The small molecule below binds the protein below.
Small molecule (SMILES): CC(=O)N[C@@H]1[C@@H](O)[C@H](O)[C@@H](CO)O[C@H]1O

Sequence of chain 1.B:
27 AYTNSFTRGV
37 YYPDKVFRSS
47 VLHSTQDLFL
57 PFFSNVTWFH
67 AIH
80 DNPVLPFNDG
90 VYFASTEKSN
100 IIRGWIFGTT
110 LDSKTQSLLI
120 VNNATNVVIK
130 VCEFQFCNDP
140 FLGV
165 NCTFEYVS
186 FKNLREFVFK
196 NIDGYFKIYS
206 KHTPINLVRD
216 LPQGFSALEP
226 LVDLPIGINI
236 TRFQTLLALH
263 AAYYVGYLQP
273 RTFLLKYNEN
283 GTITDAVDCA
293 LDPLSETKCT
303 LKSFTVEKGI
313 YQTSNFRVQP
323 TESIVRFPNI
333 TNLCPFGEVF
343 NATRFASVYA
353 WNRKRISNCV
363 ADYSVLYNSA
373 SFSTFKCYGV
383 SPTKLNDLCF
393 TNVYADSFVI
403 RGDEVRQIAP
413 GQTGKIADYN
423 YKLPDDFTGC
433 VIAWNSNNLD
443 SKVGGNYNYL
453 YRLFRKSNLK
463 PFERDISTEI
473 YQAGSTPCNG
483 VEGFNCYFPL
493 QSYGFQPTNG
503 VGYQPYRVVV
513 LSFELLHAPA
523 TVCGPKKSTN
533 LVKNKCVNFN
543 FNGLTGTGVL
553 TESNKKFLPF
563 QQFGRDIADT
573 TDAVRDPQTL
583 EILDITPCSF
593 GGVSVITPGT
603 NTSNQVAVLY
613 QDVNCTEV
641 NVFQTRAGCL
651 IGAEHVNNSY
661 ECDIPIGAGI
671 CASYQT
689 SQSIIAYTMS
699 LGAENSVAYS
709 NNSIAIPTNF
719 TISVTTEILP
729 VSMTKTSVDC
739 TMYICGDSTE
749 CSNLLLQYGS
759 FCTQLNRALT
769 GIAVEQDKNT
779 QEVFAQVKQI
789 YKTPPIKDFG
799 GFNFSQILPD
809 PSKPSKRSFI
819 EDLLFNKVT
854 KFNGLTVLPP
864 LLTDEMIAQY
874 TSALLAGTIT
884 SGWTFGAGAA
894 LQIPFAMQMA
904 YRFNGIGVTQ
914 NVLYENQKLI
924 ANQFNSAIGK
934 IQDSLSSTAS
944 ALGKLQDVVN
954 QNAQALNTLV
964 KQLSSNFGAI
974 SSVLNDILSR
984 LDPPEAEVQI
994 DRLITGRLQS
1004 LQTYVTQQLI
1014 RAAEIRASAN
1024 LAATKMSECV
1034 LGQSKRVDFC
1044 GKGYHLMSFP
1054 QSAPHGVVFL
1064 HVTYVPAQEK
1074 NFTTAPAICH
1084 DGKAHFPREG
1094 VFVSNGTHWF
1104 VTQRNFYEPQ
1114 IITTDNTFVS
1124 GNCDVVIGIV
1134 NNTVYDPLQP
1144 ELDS

Binding-site contacts:
Ligand atom C1 contacts residue ASN331 of chain 1.B at 1.4 Å.
Ligand atom C5 contacts residue GLN580 of chain 1.B at 3.6 Å.
Ligand atom O7 contacts residue ASN331 of chain 1.B at 3.2 Å (h-bond).
Ligand atom O6 contacts residue THR581 of chain 1.B at 3.4 Å.
Ligand atom C6 contacts residue THR581 of chain 1.B at 4.3 Å.
Ligand atom C3 contacts residue ASN331 of chain 1.B at 3.8 Å.
Ligand atom N2 contacts residue ASN331 of chain 1.B at 2.9 Å (h-bond).
Ligand atom O5 contacts residue GLN580 of chain 1.B at 3.9 Å.
Ligand atom C2 contacts residue ASN331 of chain 1.B at 2.4 Å.
Ligand atom C7 contacts residue ASN331 of chain 1.B at 3.2 Å.
Ligand atom C5 contacts residue ASN331 of chain 1.B at 3.7 Å.
Ligand atom C4 contacts residue ASN331 of chain 1.B at 4.2 Å.
Ligand atom C6 contacts residue GLN580 of chain 1.B at 3.2 Å.
Ligand atom O6 contacts residue GLN580 of chain 1.B at 2.3 Å (h-bond).
Ligand atom O5 contacts residue ASN331 of chain 1.B at 2.4 Å (h-bond).
Ligand atom C8 contacts residue ASN331 of chain 1.B at 3.8 Å.